Binding-site contacts:
Ligand atom O11 contacts residue SER66 of chain 1.A at 3.0 Å (h-bond).
Ligand atom CD1 contacts residue ILE53 of chain 1.A at 3.5 Å (hydrophobic).
Ligand atom CD4 contacts residue PHE111 of chain 1.A at 3.5 Å (hydrophobic).
Ligand atom CE4 contacts residue ILE165 of chain 1.A at 3.7 Å (hydrophobic).
Ligand atom CG1 contacts residue PHE14 of chain 1.A at 3.8 Å (hydrophobic).
Ligand atom O31 contacts residue LEU36 of chain 1.A at 3.7 Å.
Ligand atom CA1 contacts residue GLU65 of chain 1.A at 3.5 Å.
Ligand atom C1 contacts residue SER66 of chain 1.A at 3.5 Å.
Ligand atom O5 contacts residue SER12 of chain 1.A at 3.7 Å.
Ligand atom CB5 contacts residue MET209 of chain 1.A at 3.8 Å (hydrophobic).
Ligand atom CB2 contacts residue LEU36 of chain 1.A at 3.7 Å (hydrophobic).
Ligand atom CG1 contacts residue ILE53 of chain 1.A at 3.2 Å (hydrophobic).
Ligand atom C2 contacts residue LYS52 of chain 1.A at 3.8 Å.
Ligand atom O2 contacts residue ILE53 of chain 1.A at 2.9 Å (h-bond).
Ligand atom O11 contacts residue GLU65 of chain 1.A at 3.6 Å.
Ligand atom CB4 contacts residue MET216 of chain 1.A at 3.9 Å (hydrophobic).
Ligand atom CG1 contacts residue LYS52 of chain 1.A at 3.9 Å.
Ligand atom OE1 contacts residue PHE14 of chain 1.A at 3.4 Å.
Ligand atom O5 contacts residue PRO13 of chain 1.A at 3.4 Å.
Ligand atom O32 contacts residue LYS39 of chain 1.A at 3.2 Å (salt-bridge).
Ligand atom O2 contacts residue LEU36 of chain 1.A at 3.9 Å.
Ligand atom CG4 contacts residue MET216 of chain 1.A at 3.5 Å (hydrophobic).
Ligand atom CD1 contacts residue PHE14 of chain 1.A at 3.6 Å (hydrophobic).
Ligand atom SG2 contacts residue SER12 of chain 1.A at 3.3 Å (h-bond).
Ligand atom CG4 contacts residue GLY108 of chain 1.A at 3.7 Å.
Ligand atom N3 contacts residue LYS52 of chain 1.A at 3.8 Å.
Ligand atom CD4 contacts residue PHE107 of chain 1.A at 3.6 Å (hydrophobic).
Ligand atom O11 contacts residue PRO54 of chain 1.A at 3.5 Å.
Ligand atom O2 contacts residue LYS52 of chain 1.A at 3.3 Å.
Ligand atom CB1 contacts residue PHE14 of chain 1.A at 3.9 Å (hydrophobic).
Ligand atom CZ4 contacts residue ILE165 of chain 1.A at 3.7 Å (hydrophobic).
Ligand atom CA3 contacts residue LYS52 of chain 1.A at 3.8 Å.
Ligand atom C1 contacts residue GLU65 of chain 1.A at 3.8 Å.
Ligand atom CE4 contacts residue PHE111 of chain 1.A at 3.7 Å (hydrophobic).
Ligand atom N2 contacts residue ILE53 of chain 1.A at 2.9 Å (h-bond).
Ligand atom O12 contacts residue SER66 of chain 1.A at 2.6 Å (h-bond).
Ligand atom N1 contacts residue GLU65 of chain 1.A at 3.0 Å (salt-bridge).
Ligand atom C3 contacts residue LYS39 of chain 1.A at 3.8 Å.
Ligand atom O12 contacts residue PHE14 of chain 1.A at 3.4 Å.
Ligand atom CD4 contacts residue GLY108 of chain 1.A at 3.6 Å.

This small molecule binds to this protein.
Small molecule (SMILES): [NH3+][C@@H](CCC(=O)N[C@@H](CSCC(=O)c1ccc(-c2ccccc2)cc1)C(=O)NCC(=O)O)C(=O)O

Sequence of chain 1.A:
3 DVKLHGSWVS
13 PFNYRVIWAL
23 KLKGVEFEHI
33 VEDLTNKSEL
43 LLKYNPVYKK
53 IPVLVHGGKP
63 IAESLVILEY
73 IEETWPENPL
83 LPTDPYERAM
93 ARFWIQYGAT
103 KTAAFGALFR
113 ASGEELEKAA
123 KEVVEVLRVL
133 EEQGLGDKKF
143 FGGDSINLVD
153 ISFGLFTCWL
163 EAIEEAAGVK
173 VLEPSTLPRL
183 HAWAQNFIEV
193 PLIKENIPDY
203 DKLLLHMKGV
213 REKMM